Binding-site contacts:
Ligand atom O6 contacts residue GLY138 of chain 1.A at 4.0 Å.
Ligand atom N2 contacts residue THR77 of chain 1.A at 3.6 Å.
Ligand atom C1 contacts residue MET107 of chain 1.A at 3.9 Å (hydrophobic).
Ligand atom C1 contacts residue LEU92 of chain 1.A at 4.5 Å (hydrophobic).
Ligand atom N2 contacts residue ASN75 of chain 1.A at 2.7 Å (h-bond).
Ligand atom O5 contacts residue MET107 of chain 1.A at 3.4 Å.
Ligand atom C3 contacts residue THR77 of chain 1.A at 4.4 Å.
Ligand atom C1 contacts residue ASN75 of chain 1.A at 1.4 Å.
Ligand atom C2 contacts residue THR77 of chain 1.A at 4.1 Å.
Ligand atom C5 contacts residue ASN75 of chain 1.A at 3.7 Å.
Ligand atom C1 contacts residue THR77 of chain 1.A at 3.8 Å.
Ligand atom O5 contacts residue ASN75 of chain 1.A at 2.4 Å (h-bond).
Ligand atom O5 contacts residue LEU92 of chain 1.A at 4.4 Å.
Ligand atom C2 contacts residue ASN75 of chain 1.A at 2.3 Å.
Ligand atom C3 contacts residue ASN75 of chain 1.A at 3.7 Å.
Ligand atom O7 contacts residue ASN75 of chain 1.A at 3.4 Å (h-bond).
Ligand atom C7 contacts residue ASN75 of chain 1.A at 3.5 Å.
Ligand atom C4 contacts residue ASN75 of chain 1.A at 4.2 Å.

Sequence of chain 1.A:
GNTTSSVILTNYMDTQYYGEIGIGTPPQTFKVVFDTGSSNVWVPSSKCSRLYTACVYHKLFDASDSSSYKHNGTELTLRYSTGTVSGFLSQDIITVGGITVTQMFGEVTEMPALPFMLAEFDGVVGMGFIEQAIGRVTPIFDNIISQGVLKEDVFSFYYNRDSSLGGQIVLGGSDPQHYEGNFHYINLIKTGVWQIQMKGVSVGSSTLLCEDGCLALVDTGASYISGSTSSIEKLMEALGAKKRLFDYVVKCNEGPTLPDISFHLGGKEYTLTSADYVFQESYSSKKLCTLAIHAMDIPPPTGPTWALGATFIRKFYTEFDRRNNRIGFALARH

The protein below binds the small molecule below.
Small molecule (SMILES): CC(=O)N[C@@H]1[C@@H](O)[C@H](O)[C@@H](CO)O[C@H]1O